The protein below binds the small molecule below.
Small molecule (SMILES): Cc1cc(CCCOc2c(C)cc(-c3noc(C(F)(F)F)n3)cc2C)on1

Binding-site contacts:
Ligand atom C5 contacts residue TYR193 of chain 23.A at 4.0 Å (hydrophobic).
Ligand atom O1 contacts residue PHE115 of chain 23.A at 3.4 Å.
Ligand atom C2A contacts residue LEU220 of chain 23.A at 3.8 Å (hydrophobic).
Ligand atom F1 contacts residue VAL171 of chain 23.A at 3.8 Å.
Ligand atom N3A contacts residue PHE147 of chain 23.A at 3.9 Å.
Ligand atom F3 contacts residue PHE147 of chain 23.A at 3.5 Å.
Ligand atom C2B contacts residue ILE184 of chain 23.A at 3.8 Å (hydrophobic).
Ligand atom F1 contacts residue MET182 of chain 23.A at 3.2 Å.
Ligand atom N2 contacts residue THR97 of chain 23.A at 3.8 Å.
Ligand atom C3B contacts residue ILE184 of chain 23.A at 3.5 Å (hydrophobic).
Ligand atom C6B contacts residue ILE119 of chain 23.A at 3.8 Å (hydrophobic).
Ligand atom CM2 contacts residue PHE147 of chain 23.A at 3.8 Å (hydrophobic).
Ligand atom CM2 contacts residue ILE217 of chain 23.A at 3.4 Å (hydrophobic).
Ligand atom F2 contacts residue VAL171 of chain 23.A at 3.9 Å.
Ligand atom CM6 contacts residue ILE119 of chain 23.A at 4.0 Å (hydrophobic).
Ligand atom F2 contacts residue ALA145 of chain 23.A at 2.8 Å.
Ligand atom CM2 contacts residue ILE95 of chain 23.A at 4.0 Å (hydrophobic).
Ligand atom C3A contacts residue LEU220 of chain 23.A at 4.0 Å (hydrophobic).
Ligand atom C4 contacts residue ILE217 of chain 23.A at 4.0 Å (hydrophobic).
Ligand atom F3 contacts residue VAL24 of chain 23.C at 3.3 Å.
Ligand atom C1C contacts residue TYR193 of chain 23.A at 3.9 Å (hydrophobic).
Ligand atom CM6 contacts residue TRP93 of chain 23.A at 3.7 Å (hydrophobic).
Ligand atom O1B contacts residue ILE119 of chain 23.A at 3.9 Å.
Ligand atom N2 contacts residue PHE115 of chain 23.A at 3.7 Å.
Ligand atom CM2 contacts residue ILE184 of chain 23.A at 3.8 Å (hydrophobic).
Ligand atom F3 contacts residue ALA169 of chain 23.A at 3.7 Å.
Ligand atom C4 contacts residue TYR193 of chain 23.A at 3.9 Å (hydrophobic).
Ligand atom C2B contacts residue ILE95 of chain 23.A at 3.8 Å (hydrophobic).
Ligand atom N1A contacts residue ILE119 of chain 23.A at 3.8 Å.
Ligand atom C5B contacts residue ILE119 of chain 23.A at 3.9 Å (hydrophobic).
Ligand atom O1 contacts residue THR97 of chain 23.A at 3.8 Å.
Ligand atom F2 contacts residue ALA169 of chain 23.A at 3.6 Å.
Ligand atom O1A contacts residue ILE121 of chain 23.A at 3.8 Å.
Ligand atom O1A contacts residue LEU220 of chain 23.A at 3.4 Å.
Ligand atom N1A contacts residue LEU220 of chain 23.A at 3.3 Å.
Ligand atom C6B contacts residue ILE95 of chain 23.A at 4.0 Å (hydrophobic).
Ligand atom C1B contacts residue ILE95 of chain 23.A at 3.6 Å (hydrophobic).
Ligand atom N3A contacts residue ILE184 of chain 23.A at 3.9 Å.
Ligand atom CM6 contacts residue ILE95 of chain 23.A at 3.9 Å (hydrophobic).
Ligand atom F2 contacts residue PHE147 of chain 23.A at 3.8 Å.

Sequence of chain 24.C:
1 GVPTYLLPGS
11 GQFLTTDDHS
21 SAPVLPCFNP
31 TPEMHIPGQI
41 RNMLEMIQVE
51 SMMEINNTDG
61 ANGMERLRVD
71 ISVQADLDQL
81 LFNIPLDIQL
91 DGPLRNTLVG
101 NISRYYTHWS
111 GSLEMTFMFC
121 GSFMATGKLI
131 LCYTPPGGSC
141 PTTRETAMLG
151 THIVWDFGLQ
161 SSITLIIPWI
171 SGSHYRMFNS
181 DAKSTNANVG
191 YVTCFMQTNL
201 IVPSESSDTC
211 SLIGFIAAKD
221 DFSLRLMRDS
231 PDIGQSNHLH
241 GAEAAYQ

Sequence of chain 23.A:
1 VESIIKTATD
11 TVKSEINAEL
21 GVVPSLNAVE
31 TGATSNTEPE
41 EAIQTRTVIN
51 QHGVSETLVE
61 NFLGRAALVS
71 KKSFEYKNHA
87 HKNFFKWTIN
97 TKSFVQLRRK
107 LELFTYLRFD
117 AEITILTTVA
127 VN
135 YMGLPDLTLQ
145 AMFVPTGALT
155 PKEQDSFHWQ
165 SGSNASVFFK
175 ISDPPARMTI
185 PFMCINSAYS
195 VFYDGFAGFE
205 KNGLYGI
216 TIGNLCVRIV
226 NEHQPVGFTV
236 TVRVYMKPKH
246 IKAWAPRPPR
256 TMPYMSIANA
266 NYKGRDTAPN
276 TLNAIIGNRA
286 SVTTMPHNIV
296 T

Sequence of chain 23.C:
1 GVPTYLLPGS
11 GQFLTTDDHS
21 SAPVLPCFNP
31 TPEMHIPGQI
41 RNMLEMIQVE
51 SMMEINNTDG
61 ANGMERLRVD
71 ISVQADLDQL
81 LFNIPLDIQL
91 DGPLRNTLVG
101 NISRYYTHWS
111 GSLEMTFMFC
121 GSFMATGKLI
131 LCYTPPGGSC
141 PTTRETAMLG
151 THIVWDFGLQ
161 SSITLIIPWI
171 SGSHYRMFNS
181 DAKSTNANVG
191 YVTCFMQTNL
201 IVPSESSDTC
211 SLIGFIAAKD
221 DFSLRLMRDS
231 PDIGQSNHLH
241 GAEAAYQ